This protein binds this small molecule.
Small molecule (SMILES): CC(C)C[C@H](NC(=O)[C@H](C)NC(=O)[C@H](CCC(=O)O)NC(=O)CNC(=O)[C@H](C)NC(=O)OCc1ccccc1)C(=O)N[C@@H](Cc1ccc(O)cc1)C(=O)N[C@@H](CCC(=O)O)C(N)=O

Binding-site contacts:
Ligand atom CA contacts residue TRP156 of chain 1.A at 3.5 Å (hydrophobic).
Ligand atom N contacts residue ASN197 of chain 1.A at 3.3 Å (h-bond).
Ligand atom N contacts residue TRP196 of chain 1.A at 3.4 Å.
Ligand atom O contacts residue ARG152 of chain 1.A at 3.1 Å (salt-bridge).
Ligand atom O2 contacts residue TRP196 of chain 1.A at 3.3 Å.
Ligand atom O contacts residue PHE61 of chain 1.A at 3.4 Å.
Ligand atom O contacts residue THR109 of chain 1.A at 3.5 Å.
Ligand atom OE1 contacts residue LYS189 of chain 1.A at 3.4 Å (salt-bridge).
Ligand atom N contacts residue ASN110 of chain 1.A at 2.7 Å (h-bond).
Ligand atom OE1 contacts residue GLY114 of chain 1.A at 3.2 Å.
Ligand atom CA contacts residue ASN153 of chain 1.A at 3.3 Å.
Ligand atom CE1 contacts residue GLN145 of chain 1.A at 3.2 Å.
Ligand atom CB contacts residue ASN153 of chain 1.A at 3.3 Å.
Ligand atom C5 contacts residue ALA200 of chain 1.A at 3.2 Å (hydrophobic).
Ligand atom CB contacts residue ASN110 of chain 1.A at 3.5 Å.
Ligand atom N contacts residue TRP156 of chain 1.A at 3.5 Å.
Ligand atom C5 contacts residue ASN244 of chain 1.A at 3.1 Å.
Ligand atom CA contacts residue ASN110 of chain 1.A at 3.5 Å.
Ligand atom C2 contacts residue TRP156 of chain 1.A at 3.4 Å (hydrophobic).
Ligand atom O contacts residue ARG152 of chain 1.A at 3.0 Å (salt-bridge).
Ligand atom OH contacts residue VAL146 of chain 1.A at 3.5 Å.
Ligand atom CD contacts residue GLY114 of chain 1.A at 3.2 Å.
Ligand atom O contacts residue ASN197 of chain 1.A at 3.1 Å (h-bond).
Ligand atom CZ contacts residue GLN145 of chain 1.A at 3.2 Å.
Ligand atom CB contacts residue ASN197 of chain 1.A at 3.2 Å.
Ligand atom OE2 contacts residue GLY114 of chain 1.A at 2.8 Å (h-bond).
Ligand atom C4 contacts residue TRP196 of chain 1.A at 3.5 Å (hydrophobic).
Ligand atom N contacts residue ASN197 of chain 1.A at 3.5 Å (h-bond).
Ligand atom O contacts residue ASN153 of chain 1.A at 3.0 Å (h-bond).
Ligand atom N contacts residue ASN153 of chain 1.A at 2.9 Å (h-bond).
Ligand atom CA contacts residue TRP196 of chain 1.A at 3.4 Å (hydrophobic).
Ligand atom CD contacts residue TRP156 of chain 1.A at 3.5 Å (hydrophobic).
Ligand atom C6 contacts residue ASN244 of chain 1.A at 3.2 Å.
Ligand atom C1 contacts residue TRP196 of chain 1.A at 3.4 Å (hydrophobic).
Ligand atom OE2 contacts residue LYS119 of chain 1.A at 2.7 Å (salt-bridge).
Ligand atom OH contacts residue GLN145 of chain 1.A at 2.5 Å (h-bond).
Ligand atom O contacts residue GLN145 of chain 1.A at 3.3 Å (h-bond).
Ligand atom O1 contacts residue TRP196 of chain 1.A at 3.5 Å.
Ligand atom CB contacts residue TRP196 of chain 1.A at 3.4 Å (hydrophobic).
Ligand atom CB contacts residue SER193 of chain 1.A at 3.2 Å.

Sequence of chain 1.A:
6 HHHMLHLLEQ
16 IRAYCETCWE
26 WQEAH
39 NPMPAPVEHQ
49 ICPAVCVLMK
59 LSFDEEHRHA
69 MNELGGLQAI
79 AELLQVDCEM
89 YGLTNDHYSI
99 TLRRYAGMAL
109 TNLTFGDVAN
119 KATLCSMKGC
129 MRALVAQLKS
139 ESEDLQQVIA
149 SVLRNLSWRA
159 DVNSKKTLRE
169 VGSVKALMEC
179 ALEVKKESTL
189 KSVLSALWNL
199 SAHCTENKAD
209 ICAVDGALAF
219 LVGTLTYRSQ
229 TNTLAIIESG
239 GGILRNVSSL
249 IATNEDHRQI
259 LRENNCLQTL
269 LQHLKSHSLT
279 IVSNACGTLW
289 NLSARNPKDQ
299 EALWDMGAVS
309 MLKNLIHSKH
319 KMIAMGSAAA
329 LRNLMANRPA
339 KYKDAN